Sequence of chain 1.G:
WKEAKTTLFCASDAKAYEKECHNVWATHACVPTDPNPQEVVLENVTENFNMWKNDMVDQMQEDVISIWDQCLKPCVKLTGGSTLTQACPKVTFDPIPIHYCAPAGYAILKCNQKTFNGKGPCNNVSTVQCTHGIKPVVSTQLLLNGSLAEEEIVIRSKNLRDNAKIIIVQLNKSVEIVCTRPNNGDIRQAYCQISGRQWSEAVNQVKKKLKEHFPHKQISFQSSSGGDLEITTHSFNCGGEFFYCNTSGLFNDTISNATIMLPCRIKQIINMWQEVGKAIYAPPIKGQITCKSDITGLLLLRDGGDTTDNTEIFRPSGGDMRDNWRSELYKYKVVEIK

Binding-site contacts:
Ligand atom C4 contacts residue GLN212 of chain 1.G at 3.6 Å.
Ligand atom C1 contacts residue ILE154 of chain 1.G at 4.3 Å (hydrophobic).
Ligand atom C6 contacts residue GLU153 of chain 1.G at 3.9 Å.
Ligand atom C8 contacts residue ASN173 of chain 1.G at 4.2 Å.
Ligand atom C1 contacts residue ASN173 of chain 1.G at 1.4 Å.
Ligand atom C5 contacts residue ASN173 of chain 1.G at 3.7 Å.
Ligand atom O5 contacts residue ASN173 of chain 1.G at 2.4 Å (h-bond).
Ligand atom C5 contacts residue GLN212 of chain 1.G at 3.6 Å.
Ligand atom C1 contacts residue GLU152 of chain 1.G at 3.9 Å.
Ligand atom C2 contacts residue ASN173 of chain 1.G at 2.4 Å.
Ligand atom C3 contacts residue GLN212 of chain 1.G at 4.0 Å.
Ligand atom O4 contacts residue GLN212 of chain 1.G at 2.8 Å (h-bond).
Ligand atom C4 contacts residue ASN173 of chain 1.G at 4.2 Å.
Ligand atom O6 contacts residue GLN212 of chain 1.G at 3.4 Å (h-bond).
Ligand atom C6 contacts residue ILE154 of chain 1.G at 3.8 Å (hydrophobic).
Ligand atom C6 contacts residue GLN212 of chain 1.G at 4.0 Å.
Ligand atom C7 contacts residue GLU152 of chain 1.G at 4.2 Å.
Ligand atom C1 contacts residue GLU153 of chain 1.G at 4.0 Å.
Ligand atom C7 contacts residue ASN173 of chain 1.G at 2.8 Å.
Ligand atom O7 contacts residue GLU152 of chain 1.G at 3.0 Å (salt-bridge).
Ligand atom N2 contacts residue ASN173 of chain 1.G at 2.8 Å (h-bond).
Ligand atom C2 contacts residue GLU152 of chain 1.G at 4.3 Å.
Ligand atom O5 contacts residue GLU153 of chain 1.G at 3.3 Å.
Ligand atom O6 contacts residue ILE154 of chain 1.G at 3.2 Å.
Ligand atom C5 contacts residue GLU153 of chain 1.G at 4.2 Å.
Ligand atom O5 contacts residue ILE154 of chain 1.G at 3.3 Å (h-bond).
Ligand atom C5 contacts residue ILE154 of chain 1.G at 4.2 Å (hydrophobic).
Ligand atom C6 contacts residue LYS216 of chain 1.G at 3.5 Å.
Ligand atom O6 contacts residue LYS216 of chain 1.G at 3.0 Å.
Ligand atom O7 contacts residue ASN173 of chain 1.G at 2.4 Å (h-bond).
Ligand atom O5 contacts residue GLU152 of chain 1.G at 4.2 Å.
Ligand atom C3 contacts residue ASN173 of chain 1.G at 3.7 Å.

The protein below binds the small molecule below.
Small molecule (SMILES): CC(=O)N[C@@H]1[C@@H](O)[C@H](O)[C@@H](CO)O[C@H]1O